Sequence of chain 1.A:
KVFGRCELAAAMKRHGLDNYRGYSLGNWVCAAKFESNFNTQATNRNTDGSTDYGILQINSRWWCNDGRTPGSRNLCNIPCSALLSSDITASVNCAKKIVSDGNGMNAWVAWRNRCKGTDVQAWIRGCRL

The protein below binds the small molecule below.
Small molecule (SMILES): O=C(O)[C@@H]1CCCN1

Binding-site contacts:
Ligand atom CD contacts residue GLY22 of chain 1.A at 3.1 Å.
Ligand atom N contacts residue ASN19 of chain 1.A at 2.8 Å (h-bond).
Ligand atom N contacts residue GLY22 of chain 1.A at 2.9 Å (h-bond).
Ligand atom CD contacts residue ASN19 of chain 1.A at 3.4 Å.
Ligand atom OXT contacts residue ASN27 of chain 1.A at 4.3 Å.
Ligand atom CA contacts residue GLY22 of chain 1.A at 3.9 Å.
Ligand atom N contacts residue SER24 of chain 1.A at 3.8 Å.
Ligand atom C contacts residue ASN27 of chain 1.A at 4.3 Å.
Ligand atom CA contacts residue ASN19 of chain 1.A at 4.0 Å.
Ligand atom O contacts residue ASN27 of chain 1.A at 3.5 Å (h-bond).
Ligand atom C contacts residue GLY22 of chain 1.A at 3.8 Å.
Ligand atom CB contacts residue GLY22 of chain 1.A at 4.3 Å.
Ligand atom CG contacts residue GLY22 of chain 1.A at 3.6 Å.
Ligand atom O contacts residue GLY22 of chain 1.A at 3.1 Å (h-bond).
Ligand atom O contacts residue TYR23 of chain 1.A at 3.8 Å.
Ligand atom O contacts residue SER24 of chain 1.A at 3.0 Å (h-bond).
Ligand atom OXT contacts residue SER24 of chain 1.A at 3.9 Å.
Ligand atom CA contacts residue SER24 of chain 1.A at 4.0 Å.
Ligand atom N contacts residue TYR23 of chain 1.A at 4.5 Å.
Ligand atom C contacts residue SER24 of chain 1.A at 3.7 Å.